Sequence of chain 1.A:
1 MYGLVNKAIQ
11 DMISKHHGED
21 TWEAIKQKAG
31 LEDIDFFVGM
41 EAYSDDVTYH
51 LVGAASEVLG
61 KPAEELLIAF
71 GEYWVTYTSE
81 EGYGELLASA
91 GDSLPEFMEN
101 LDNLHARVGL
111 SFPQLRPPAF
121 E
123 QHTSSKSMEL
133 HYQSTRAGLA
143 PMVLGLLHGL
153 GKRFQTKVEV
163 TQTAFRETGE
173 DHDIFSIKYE

Binding-site contacts:
Ligand atom FAA contacts residue LEU152 of chain 1.A at 3.5 Å.
Ligand atom FAJ contacts residue GLY39 of chain 1.A at 3.2 Å.
Ligand atom OAB contacts residue TYR2 of chain 1.A at 3.0 Å (h-bond).
Ligand atom CBG contacts residue SER136 of chain 1.A at 3.2 Å.
Ligand atom CBA contacts residue HIS105 of chain 1.A at 3.5 Å.
Ligand atom CAJ contacts residue TYR83 of chain 1.A at 3.4 Å (hydrophobic).
Ligand atom FAA contacts residue LEU148 of chain 1.A at 3.6 Å.
Ligand atom OAD contacts residue ARG116 of chain 1.A at 2.9 Å (salt-bridge).
Ligand atom OAA contacts residue SER136 of chain 1.A at 2.3 Å (h-bond).
Ligand atom OBF contacts residue TRP74 of chain 1.A at 3.0 Å (h-bond).
Ligand atom OAC contacts residue SER136 of chain 1.A at 3.4 Å (h-bond).
Ligand atom CBD contacts residue TRP74 of chain 1.A at 3.6 Å (hydrophobic).
Ligand atom CBM contacts residue LEU115 of chain 1.A at 3.4 Å (hydrophobic).
Ligand atom OAC contacts residue ARG138 of chain 1.A at 2.9 Å.
Ligand atom CAG contacts residue LEU4 of chain 1.A at 3.2 Å (hydrophobic).
Ligand atom OAA contacts residue TYR134 of chain 1.A at 2.7 Å (h-bond).
Ligand atom OAD contacts residue LEU115 of chain 1.A at 3.5 Å.
Ligand atom CAW contacts residue MET144 of chain 1.A at 3.0 Å (hydrophobic).
Ligand atom CBG contacts residue TYR134 of chain 1.A at 3.4 Å (hydrophobic).
Ligand atom OAD contacts residue ARG138 of chain 1.A at 2.9 Å (salt-bridge).
Ligand atom CAV contacts residue MET144 of chain 1.A at 3.2 Å (hydrophobic).
Ligand atom CBK contacts residue TRP74 of chain 1.A at 3.7 Å (hydrophobic).
Ligand atom OAB contacts residue MET1 of chain 1.A at 3.2 Å.
Ligand atom CAT contacts residue LEU115 of chain 1.A at 3.7 Å (hydrophobic).
Ligand atom OAA contacts residue PRO118 of chain 1.A at 3.3 Å.
Ligand atom CBH contacts residue LEU115 of chain 1.A at 3.4 Å (hydrophobic).
Ligand atom CAP contacts residue HIS105 of chain 1.A at 3.7 Å.
Ligand atom CBH contacts residue ARG138 of chain 1.A at 3.3 Å.
Ligand atom FAE contacts residue PHE112 of chain 1.A at 2.5 Å.
Ligand atom CAD contacts residue LEU148 of chain 1.A at 3.7 Å (hydrophobic).
Ligand atom FAK contacts residue PHE112 of chain 1.A at 3.0 Å.
Ligand atom CAI contacts residue PHE112 of chain 1.A at 3.6 Å (hydrophobic).
Ligand atom FAK contacts residue TYR2 of chain 1.A at 3.3 Å.
Ligand atom CAX contacts residue PRO118 of chain 1.A at 3.6 Å (hydrophobic).
Ligand atom FAE contacts residue TYR83 of chain 1.A at 3.4 Å.
Ligand atom CAG contacts residue TYR83 of chain 1.A at 3.0 Å (hydrophobic).
Ligand atom CAJ contacts residue LEU4 of chain 1.A at 3.1 Å (hydrophobic).
Ligand atom OAB contacts residue ARG138 of chain 1.A at 3.4 Å (salt-bridge).
Ligand atom CAB contacts residue PHE97 of chain 1.A at 3.5 Å (hydrophobic).
Ligand atom CBI contacts residue LEU4 of chain 1.A at 3.6 Å (hydrophobic).

The protein below binds the small molecule below.
Small molecule (SMILES): O=C(O)CCCCN(CCc1cc(F)ccc1OCc1ccc(-c2ccc(C(F)(F)F)cc2)cc1)Cc1ccc(C(=O)O)cc1